Sequence of chain 1.B:
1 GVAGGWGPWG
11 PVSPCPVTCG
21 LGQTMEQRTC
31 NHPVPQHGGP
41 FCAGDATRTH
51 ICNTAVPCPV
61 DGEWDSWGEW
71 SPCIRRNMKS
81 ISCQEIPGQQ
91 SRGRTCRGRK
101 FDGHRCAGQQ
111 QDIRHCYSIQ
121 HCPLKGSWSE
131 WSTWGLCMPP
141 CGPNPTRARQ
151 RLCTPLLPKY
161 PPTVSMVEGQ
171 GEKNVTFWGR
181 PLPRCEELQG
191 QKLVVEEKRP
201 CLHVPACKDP

Binding-site contacts:
Ligand atom C1 contacts residue ASN174 of chain 1.B at 1.4 Å.
Ligand atom C4 contacts residue ASN174 of chain 1.B at 4.1 Å.
Ligand atom N2 contacts residue ASN174 of chain 1.B at 2.6 Å (h-bond).
Ligand atom O7 contacts residue ASN174 of chain 1.B at 3.8 Å.
Ligand atom C8 contacts residue ASN174 of chain 1.B at 4.4 Å.
Ligand atom C2 contacts residue ASN174 of chain 1.B at 2.1 Å.
Ligand atom C3 contacts residue ASN174 of chain 1.B at 3.5 Å.
Ligand atom C5 contacts residue ASN174 of chain 1.B at 3.7 Å.
Ligand atom O5 contacts residue ASN174 of chain 1.B at 2.4 Å (h-bond).
Ligand atom C7 contacts residue ASN174 of chain 1.B at 3.4 Å.

This small molecule binds to this protein.
Small molecule (SMILES): CC(=O)N[C@H]1[C@H](O[C@H]2[C@H](O)[C@@H](NC(C)=O)CO[C@@H]2CO[C@H]2O[C@@H](C)[C@@H](O)[C@@H](O)[C@@H]2O)O[C@H](CO)[C@@H](O)[C@@H]1O